The protein below binds the small molecule below.
Small molecule (SMILES): CC(C)c1cc(C(=O)N2CCc3ccccc3C2)c(O)cc1O

Sequence of chain 2.B:
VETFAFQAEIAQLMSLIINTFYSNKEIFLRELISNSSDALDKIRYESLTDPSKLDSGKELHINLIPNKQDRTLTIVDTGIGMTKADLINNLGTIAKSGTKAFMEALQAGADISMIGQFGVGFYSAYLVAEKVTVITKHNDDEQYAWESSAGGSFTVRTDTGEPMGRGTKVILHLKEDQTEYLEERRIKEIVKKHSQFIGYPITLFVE

Binding-site contacts:
Ligand atom C06 contacts residue ASP85 of chain 2.B at 3.4 Å.
Ligand atom C01 contacts residue ASP85 of chain 2.B at 3.5 Å.
Ligand atom C16 contacts residue ILE88 of chain 2.B at 3.4 Å (hydrophobic).
Ligand atom C14 contacts residue ASN43 of chain 2.B at 3.7 Å.
Ligand atom O09 contacts residue GLY89 of chain 2.B at 3.6 Å.
Ligand atom C07 contacts residue MET90 of chain 2.B at 4.0 Å (hydrophobic).
Ligand atom O11 contacts residue VAL178 of chain 2.B at 3.6 Å.
Ligand atom O10 contacts residue SER44 of chain 2.B at 3.9 Å.
Ligand atom C01 contacts residue ASN43 of chain 2.B at 3.8 Å.
Ligand atom C15 contacts residue ILE88 of chain 2.B at 4.0 Å (hydrophobic).
Ligand atom C13 contacts residue LEU99 of chain 2.B at 3.9 Å (hydrophobic).
Ligand atom C06 contacts residue THR176 of chain 2.B at 3.6 Å.
Ligand atom C04 contacts residue MET90 of chain 2.B at 3.8 Å (hydrophobic).
Ligand atom N08 contacts residue ALA47 of chain 2.B at 3.8 Å.
Ligand atom O10 contacts residue ALA47 of chain 2.B at 3.2 Å.
Ligand atom C15 contacts residue MET90 of chain 2.B at 3.8 Å (hydrophobic).
Ligand atom C17 contacts residue ALA47 of chain 2.B at 4.0 Å (hydrophobic).
Ligand atom C12 contacts residue PHE130 of chain 2.B at 3.7 Å (hydrophobic).
Ligand atom C15 contacts residue GLY89 of chain 2.B at 3.6 Å.
Ligand atom C12 contacts residue ASN43 of chain 2.B at 3.7 Å.
Ligand atom C01 contacts residue THR176 of chain 2.B at 3.8 Å.
Ligand atom C14 contacts residue PHE130 of chain 2.B at 4.0 Å (hydrophobic).
Ligand atom C21 contacts residue ASP46 of chain 2.B at 3.8 Å.
Ligand atom C07 contacts residue THR176 of chain 2.B at 3.5 Å.
Ligand atom C13 contacts residue PHE130 of chain 2.B at 3.4 Å (hydrophobic).
Ligand atom C16 contacts residue ALA47 of chain 2.B at 4.0 Å (hydrophobic).
Ligand atom O11 contacts residue ASN43 of chain 2.B at 3.5 Å.
Ligand atom O09 contacts residue MET90 of chain 2.B at 3.8 Å.
Ligand atom C05 contacts residue THR176 of chain 2.B at 3.7 Å.
Ligand atom C14 contacts residue LEU99 of chain 2.B at 3.8 Å (hydrophobic).
Ligand atom C03 contacts residue ASN43 of chain 2.B at 4.0 Å.
Ligand atom O09 contacts residue THR176 of chain 2.B at 2.6 Å (h-bond).
Ligand atom C22 contacts residue ASP46 of chain 2.B at 3.2 Å.
Ligand atom C07 contacts residue ALA47 of chain 2.B at 3.9 Å (hydrophobic).
Ligand atom C01 contacts residue SER44 of chain 2.B at 3.8 Å.
Ligand atom O10 contacts residue ASP85 of chain 2.B at 2.6 Å (salt-bridge).
Ligand atom C02 contacts residue ASN43 of chain 2.B at 3.5 Å.
Ligand atom C23 contacts residue ASP46 of chain 2.B at 3.7 Å.
Ligand atom O09 contacts residue ALA47 of chain 2.B at 4.0 Å.
Ligand atom O10 contacts residue THR176 of chain 2.B at 3.5 Å.